Binding-site contacts:
Ligand atom C4 contacts residue ILE95 of chain 22.A at 4.0 Å (hydrophobic).
Ligand atom C7 contacts residue VAL117 of chain 22.A at 4.3 Å (hydrophobic).
Ligand atom C9 contacts residue TYR192 of chain 22.A at 4.1 Å (hydrophobic).
Ligand atom C3 contacts residue ILE95 of chain 22.A at 4.2 Å (hydrophobic).
Ligand atom OXT contacts residue ASN194 of chain 22.A at 4.3 Å.
Ligand atom O contacts residue VAL113 of chain 22.A at 4.0 Å.
Ligand atom C5 contacts residue ILE183 of chain 22.A at 4.4 Å (hydrophobic).
Ligand atom C4 contacts residue ILE183 of chain 22.A at 4.2 Å (hydrophobic).
Ligand atom O contacts residue LEU107 of chain 22.A at 4.4 Å.
Ligand atom C1 contacts residue ILE183 of chain 22.A at 4.2 Å (hydrophobic).
Ligand atom C2 contacts residue ILE183 of chain 22.A at 4.2 Å (hydrophobic).
Ligand atom OXT contacts residue MET216 of chain 22.A at 4.2 Å.
Ligand atom C5 contacts residue PHE240 of chain 22.A at 4.1 Å (hydrophobic).
Ligand atom C7 contacts residue ILE95 of chain 22.A at 4.3 Å (hydrophobic).
Ligand atom C6 contacts residue TYR192 of chain 22.A at 4.4 Å (hydrophobic).
Ligand atom C9 contacts residue PHE115 of chain 22.A at 4.1 Å (hydrophobic).
Ligand atom N contacts residue TYR146 of chain 22.A at 4.1 Å.
Ligand atom C6 contacts residue ILE95 of chain 22.A at 4.1 Å (hydrophobic).
Ligand atom O contacts residue TYR192 of chain 22.A at 3.9 Å.
Ligand atom C7 contacts residue TYR192 of chain 22.A at 4.4 Å (hydrophobic).
Ligand atom C2 contacts residue TYR146 of chain 22.A at 3.9 Å (hydrophobic).
Ligand atom C2 contacts residue ILE95 of chain 22.A at 3.8 Å (hydrophobic).
Ligand atom C8 contacts residue MET216 of chain 22.A at 3.9 Å (hydrophobic).
Ligand atom C1 contacts residue ILE219 of chain 22.A at 4.1 Å (hydrophobic).
Ligand atom C3 contacts residue ILE183 of chain 22.A at 3.7 Å (hydrophobic).
Ligand atom C contacts residue TYR210 of chain 22.A at 4.1 Å (hydrophobic).
Ligand atom C10 contacts residue TYR192 of chain 22.A at 4.3 Å (hydrophobic).
Ligand atom N contacts residue ILE219 of chain 22.A at 4.0 Å.
Ligand atom OXT contacts residue TYR210 of chain 22.A at 3.0 Å (h-bond).
Ligand atom C contacts residue TYR192 of chain 22.A at 4.2 Å (hydrophobic).
Ligand atom C contacts residue ASN194 of chain 22.A at 4.0 Å.
Ligand atom N contacts residue MET181 of chain 22.A at 3.9 Å.
Ligand atom C7 contacts residue PHE240 of chain 22.A at 3.9 Å (hydrophobic).
Ligand atom O contacts residue ASN194 of chain 22.A at 3.0 Å (h-bond).
Ligand atom C1 contacts residue VAL119 of chain 22.A at 4.2 Å (hydrophobic).
Ligand atom C5 contacts residue ILE95 of chain 22.A at 3.8 Å (hydrophobic).
Ligand atom C8 contacts residue TYR192 of chain 22.A at 3.6 Å (hydrophobic).
Ligand atom C10 contacts residue MET216 of chain 22.A at 3.6 Å (hydrophobic).
Ligand atom C9 contacts residue PHE240 of chain 22.A at 4.1 Å (hydrophobic).
Ligand atom CA2 contacts residue PHE115 of chain 22.A at 4.3 Å (hydrophobic).

Sequence of chain 22.A:
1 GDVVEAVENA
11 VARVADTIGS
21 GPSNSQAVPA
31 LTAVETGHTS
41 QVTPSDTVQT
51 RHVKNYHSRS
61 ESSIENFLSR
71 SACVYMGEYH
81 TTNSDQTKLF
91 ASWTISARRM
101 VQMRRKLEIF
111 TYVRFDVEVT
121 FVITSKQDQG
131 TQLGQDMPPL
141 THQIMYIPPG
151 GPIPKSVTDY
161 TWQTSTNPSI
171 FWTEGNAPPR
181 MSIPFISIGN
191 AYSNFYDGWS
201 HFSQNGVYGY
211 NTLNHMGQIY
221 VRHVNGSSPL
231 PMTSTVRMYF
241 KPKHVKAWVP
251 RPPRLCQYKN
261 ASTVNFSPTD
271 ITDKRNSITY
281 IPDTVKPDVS

This small molecule binds to this protein.
Small molecule (SMILES): NCCCCCCCCCCCC(=O)O